Binding-site contacts:
Ligand atom C1 contacts residue PRO252 of chain 1.A at 3.7 Å (hydrophobic).
Ligand atom C13 contacts residue PHE353 of chain 1.A at 3.3 Å (hydrophobic).
Ligand atom C14 contacts residue PHE353 of chain 1.A at 3.1 Å (hydrophobic).
Ligand atom C21 contacts residue PHE364 of chain 1.A at 3.8 Å (hydrophobic).
Ligand atom C8 contacts residue PHE391 of chain 1.A at 3.7 Å (hydrophobic).
Ligand atom C5 contacts residue HIS280 of chain 1.A at 3.9 Å.
Ligand atom C15 contacts residue PHE353 of chain 1.A at 3.0 Å (hydrophobic).
Ligand atom O10 contacts residue GLU366 of chain 1.A at 3.2 Å (salt-bridge).
Ligand atom C22 contacts residue ASN395 of chain 1.A at 3.4 Å.
Ligand atom C1 contacts residue PHE391 of chain 1.A at 3.9 Å (hydrophobic).
Ligand atom O24 contacts residue LEU399 of chain 1.A at 3.5 Å.
Ligand atom C6 contacts residue CO1 of chain 1.B at 3.2 Å.
Ligand atom C3 contacts residue SER239 of chain 1.A at 3.5 Å.
Ligand atom C5 contacts residue CO1 of chain 1.B at 3.6 Å.
Ligand atom O10 contacts residue PHE353 of chain 1.A at 3.6 Å.
Ligand atom N16 contacts residue PHE353 of chain 1.A at 3.6 Å.
Ligand atom C8 contacts residue HIS280 of chain 1.A at 3.7 Å.
Ligand atom O7 contacts residue HIS280 of chain 1.A at 3.3 Å (h-bond).
Ligand atom O7 contacts residue CO1 of chain 1.B at 2.1 Å.
Ligand atom C19 contacts residue PHE353 of chain 1.A at 3.6 Å (hydrophobic).
Ligand atom C6 contacts residue HIS280 of chain 1.A at 3.7 Å.
Ligand atom O7 contacts residue PHE391 of chain 1.A at 3.9 Å.
Ligand atom O20 contacts residue PHE396 of chain 1.A at 3.3 Å.
Ligand atom C12 contacts residue PHE353 of chain 1.A at 3.7 Å (hydrophobic).
Ligand atom O10 contacts residue HIS280 of chain 1.A at 3.1 Å (h-bond).
Ligand atom C12 contacts residue GLY392 of chain 1.A at 3.6 Å.
Ligand atom C21 contacts residue PHE353 of chain 1.A at 3.3 Å (hydrophobic).
Ligand atom C11 contacts residue PHE391 of chain 1.A at 3.3 Å (hydrophobic).
Ligand atom C8 contacts residue CO1 of chain 1.B at 3.1 Å.
Ligand atom N18 contacts residue PHE353 of chain 1.A at 3.8 Å.
Ligand atom O10 contacts residue PHE391 of chain 1.A at 3.7 Å.
Ligand atom O7 contacts residue VAL200 of chain 1.A at 3.8 Å.
Ligand atom O7 contacts residue HIS198 of chain 1.A at 3.1 Å (h-bond).
Ligand atom C21 contacts residue HIS280 of chain 1.A at 3.7 Å.
Ligand atom C3 contacts residue ASN254 of chain 1.A at 3.6 Å.
Ligand atom C13 contacts residue PHE396 of chain 1.A at 3.8 Å (hydrophobic).
Ligand atom C9 contacts residue PHE353 of chain 1.A at 3.4 Å (hydrophobic).
Ligand atom O10 contacts residue CO1 of chain 1.B at 2.0 Å.
Ligand atom C11 contacts residue PHE353 of chain 1.A at 3.6 Å (hydrophobic).
Ligand atom C2 contacts residue SER239 of chain 1.A at 3.5 Å.

This small molecule binds to this protein.
Small molecule (SMILES): Cc1c(C(=O)C2=C(O)CCCC2=O)ccc2c1c(=O)n(CC(=O)Oc1ccc3ccc4cccc5ccc1c3c45)c(=O)n2C

Sequence of chain 1.A:
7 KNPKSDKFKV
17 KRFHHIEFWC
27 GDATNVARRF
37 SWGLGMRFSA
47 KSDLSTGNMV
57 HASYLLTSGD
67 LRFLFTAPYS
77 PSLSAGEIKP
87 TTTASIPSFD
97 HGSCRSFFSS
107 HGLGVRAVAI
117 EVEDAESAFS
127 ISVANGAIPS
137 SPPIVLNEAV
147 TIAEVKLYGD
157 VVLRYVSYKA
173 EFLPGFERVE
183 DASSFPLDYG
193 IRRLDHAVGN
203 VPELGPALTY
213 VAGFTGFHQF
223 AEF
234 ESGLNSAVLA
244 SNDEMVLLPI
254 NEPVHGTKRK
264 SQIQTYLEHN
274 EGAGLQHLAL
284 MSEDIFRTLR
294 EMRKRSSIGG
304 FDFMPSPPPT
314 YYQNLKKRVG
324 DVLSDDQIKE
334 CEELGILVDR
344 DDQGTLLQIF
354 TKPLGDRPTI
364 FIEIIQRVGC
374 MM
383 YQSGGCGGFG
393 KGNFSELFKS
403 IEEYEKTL